Sequence of chain 2.A:
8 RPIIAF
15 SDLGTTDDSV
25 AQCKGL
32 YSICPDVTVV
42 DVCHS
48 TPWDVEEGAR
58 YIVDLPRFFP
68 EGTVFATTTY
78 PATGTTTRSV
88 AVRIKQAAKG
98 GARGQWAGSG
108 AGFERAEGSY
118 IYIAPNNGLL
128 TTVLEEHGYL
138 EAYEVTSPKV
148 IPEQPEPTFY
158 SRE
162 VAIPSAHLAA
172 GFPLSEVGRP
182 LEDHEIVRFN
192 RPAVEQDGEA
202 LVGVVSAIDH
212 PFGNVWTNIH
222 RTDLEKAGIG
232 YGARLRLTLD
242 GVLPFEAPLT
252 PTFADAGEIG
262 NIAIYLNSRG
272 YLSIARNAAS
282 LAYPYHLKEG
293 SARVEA

Binding-site contacts:
Ligand atom CG contacts residue 5FD1 of chain 2.H at 3.9 Å.
Ligand atom CG contacts residue PHE156 of chain 2.C at 3.9 Å (hydrophobic).
Ligand atom SD contacts residue PHE213 of chain 2.A at 3.6 Å.
Ligand atom SD contacts residue 5FD1 of chain 2.H at 3.4 Å (h-bond).
Ligand atom CA contacts residue TRP217 of chain 2.A at 4.2 Å (hydrophobic).
Ligand atom O contacts residue TRP217 of chain 2.A at 3.8 Å.
Ligand atom CE contacts residue PHE254 of chain 2.A at 4.3 Å (hydrophobic).
Ligand atom O contacts residue ASP21 of chain 2.C at 3.9 Å.
Ligand atom O contacts residue ARG270 of chain 2.A at 2.7 Å (salt-bridge).
Ligand atom N contacts residue TRP217 of chain 2.A at 4.2 Å.
Ligand atom O contacts residue SER23 of chain 2.C at 3.3 Å (h-bond).
Ligand atom N contacts residue ASP21 of chain 2.C at 2.9 Å (salt-bridge).
Ligand atom CG contacts residue LEU17 of chain 2.C at 4.2 Å (hydrophobic).
Ligand atom CB contacts residue SER23 of chain 2.C at 3.4 Å.
Ligand atom C contacts residue TRP217 of chain 2.A at 3.8 Å (hydrophobic).
Ligand atom CE contacts residue THR155 of chain 2.C at 4.0 Å.
Ligand atom OXT contacts residue SER269 of chain 2.A at 2.8 Å (h-bond).
Ligand atom O contacts residue SER269 of chain 2.A at 3.4 Å (h-bond).
Ligand atom CG contacts residue PHE213 of chain 2.A at 4.4 Å (hydrophobic).
Ligand atom N contacts residue PHE213 of chain 2.A at 4.4 Å.
Ligand atom CA contacts residue ASP21 of chain 2.C at 4.2 Å.
Ligand atom C contacts residue SER269 of chain 2.A at 3.5 Å.
Ligand atom CA contacts residue SER23 of chain 2.C at 3.5 Å.
Ligand atom CG contacts residue THR155 of chain 2.C at 3.8 Å.
Ligand atom CB contacts residue LEU17 of chain 2.C at 4.0 Å (hydrophobic).
Ligand atom CE contacts residue ASP210 of chain 2.A at 3.4 Å.
Ligand atom CE contacts residue ASN215 of chain 2.A at 4.0 Å.
Ligand atom CA contacts residue PHE213 of chain 2.A at 4.3 Å (hydrophobic).
Ligand atom CE contacts residue PHE213 of chain 2.A at 4.1 Å (hydrophobic).
Ligand atom OXT contacts residue TRP217 of chain 2.A at 4.2 Å.
Ligand atom N contacts residue SER23 of chain 2.C at 2.9 Å (h-bond).
Ligand atom N contacts residue ASP210 of chain 2.A at 3.0 Å (salt-bridge).
Ligand atom OXT contacts residue ARG270 of chain 2.A at 4.1 Å.
Ligand atom SD contacts residue THR155 of chain 2.C at 3.5 Å (h-bond).
Ligand atom N contacts residue ARG270 of chain 2.A at 4.3 Å.
Ligand atom CB contacts residue PHE213 of chain 2.A at 3.9 Å (hydrophobic).
Ligand atom C contacts residue SER23 of chain 2.C at 3.8 Å.
Ligand atom CE contacts residue 5FD1 of chain 2.H at 4.1 Å.
Ligand atom C contacts residue ARG270 of chain 2.A at 3.9 Å.
Ligand atom CA contacts residue ASP210 of chain 2.A at 3.6 Å.

This protein binds this small molecule.
Small molecule (SMILES): CSCC[C@H](N)C(=O)O

Sequence of chain 2.C:
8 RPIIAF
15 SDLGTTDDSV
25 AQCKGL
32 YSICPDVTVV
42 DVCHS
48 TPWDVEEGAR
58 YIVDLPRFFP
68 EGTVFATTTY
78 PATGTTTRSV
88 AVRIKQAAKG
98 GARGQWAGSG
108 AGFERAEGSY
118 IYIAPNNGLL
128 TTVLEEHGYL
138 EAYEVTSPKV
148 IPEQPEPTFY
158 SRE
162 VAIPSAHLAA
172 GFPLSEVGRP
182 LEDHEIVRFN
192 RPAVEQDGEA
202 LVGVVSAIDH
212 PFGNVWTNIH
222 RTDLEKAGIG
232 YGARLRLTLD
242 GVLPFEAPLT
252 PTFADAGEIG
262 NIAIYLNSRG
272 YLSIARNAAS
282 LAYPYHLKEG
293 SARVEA